Sequence of chain 1.B:
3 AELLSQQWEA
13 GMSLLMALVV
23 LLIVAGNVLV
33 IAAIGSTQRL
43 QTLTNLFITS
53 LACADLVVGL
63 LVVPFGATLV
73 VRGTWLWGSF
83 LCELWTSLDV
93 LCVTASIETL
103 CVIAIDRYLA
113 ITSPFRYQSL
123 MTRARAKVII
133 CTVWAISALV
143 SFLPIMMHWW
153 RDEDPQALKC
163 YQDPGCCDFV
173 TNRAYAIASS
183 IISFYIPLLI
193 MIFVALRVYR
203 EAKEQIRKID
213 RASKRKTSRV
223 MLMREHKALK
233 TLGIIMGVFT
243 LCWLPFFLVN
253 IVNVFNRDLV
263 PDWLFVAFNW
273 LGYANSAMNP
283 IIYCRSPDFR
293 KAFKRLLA

A small-molecule ligand and the protein it binds are described below.
Small molecule (SMILES): CCCCCCCCCC(=O)N(CCO)C[C@@H](O)[C@@H](O)[C@@H](O)[C@@H](O)CO

Binding-site contacts:
Ligand atom N33 contacts residue VAL21 of chain 1.B at 4.2 Å.
Ligand atom C18 contacts residue VAL72 of chain 1.B at 4.3 Å (hydrophobic).
Ligand atom C27 contacts residue TRP272 of chain 1.B at 4.1 Å (hydrophobic).
Ligand atom C21 contacts residue TRP272 of chain 1.B at 4.1 Å (hydrophobic).
Ligand atom C18 contacts residue TRP272 of chain 1.B at 4.4 Å (hydrophobic).
Ligand atom C24 contacts residue TRP272 of chain 1.B at 4.1 Å (hydrophobic).
Ligand atom O34 contacts residue VAL21 of chain 1.B at 4.3 Å.
Ligand atom C30 contacts residue LEU17 of chain 1.B at 4.3 Å (hydrophobic).
Ligand atom O34 contacts residue MET18 of chain 1.B at 3.7 Å.
Ligand atom O34 contacts residue LEU17 of chain 1.B at 3.6 Å.